Binding-site contacts:
Ligand atom CA contacts residue ASP71 of chain 1.B at 3.7 Å.
Ligand atom CAG contacts residue GLY63 of chain 1.B at 3.8 Å.
Ligand atom CAY contacts residue TRP80 of chain 1.B at 3.7 Å (hydrophobic).
Ligand atom CAK contacts residue ASP54 of chain 1.B at 3.7 Å.
Ligand atom OAE contacts residue ARG65 of chain 1.B at 3.1 Å (salt-bridge).
Ligand atom CAF contacts residue GLU68 of chain 1.B at 3.2 Å.
Ligand atom OAE contacts residue LEU64 of chain 1.B at 3.9 Å.
Ligand atom CA contacts residue CYS66 of chain 1.B at 3.3 Å (hydrophobic).
Ligand atom CAS contacts residue ARG65 of chain 1.B at 3.5 Å.
Ligand atom NBE contacts residue ARG65 of chain 1.B at 3.1 Å (salt-bridge).
Ligand atom CBO contacts residue TRP80 of chain 1.B at 3.5 Å (hydrophobic).
Ligand atom CAB contacts residue ASP71 of chain 1.B at 3.2 Å.
Ligand atom CAA contacts residue TRP67 of chain 1.B at 3.8 Å (hydrophobic).
Ligand atom O contacts residue GLU76 of chain 1.B at 3.4 Å (salt-bridge).
Ligand atom CAQ contacts residue GLY63 of chain 1.B at 3.3 Å.
Ligand atom CAQ contacts residue LEU64 of chain 1.B at 3.4 Å (hydrophobic).
Ligand atom C contacts residue ARG65 of chain 1.B at 3.6 Å.
Ligand atom N contacts residue CYS66 of chain 1.B at 3.3 Å (h-bond).
Ligand atom CAJ contacts residue GLU68 of chain 1.B at 3.2 Å.
Ligand atom CBP contacts residue GLY63 of chain 1.B at 3.6 Å.
Ligand atom O contacts residue TRP80 of chain 1.B at 3.6 Å (h-bond).
Ligand atom CB contacts residue ASP71 of chain 1.B at 3.1 Å.
Ligand atom CAK contacts residue GLY63 of chain 1.B at 3.5 Å.
Ligand atom N contacts residue GLU68 of chain 1.B at 3.5 Å (salt-bridge).
Ligand atom CAZ contacts residue TRP80 of chain 1.B at 3.8 Å (hydrophobic).
Ligand atom CAO contacts residue GLU68 of chain 1.B at 3.8 Å.
Ligand atom N contacts residue ASP71 of chain 1.B at 3.2 Å (salt-bridge).
Ligand atom CBK contacts residue GLY63 of chain 1.B at 3.8 Å.
Ligand atom NBF contacts residue GLY63 of chain 1.B at 3.0 Å (h-bond).
Ligand atom CBJ contacts residue GLU68 of chain 1.B at 3.2 Å.
Ligand atom CAA contacts residue ARG65 of chain 1.B at 3.3 Å.
Ligand atom CB contacts residue ARG65 of chain 1.B at 3.7 Å.
Ligand atom CBB contacts residue GLU68 of chain 1.B at 3.6 Å.
Ligand atom CAP contacts residue GLU68 of chain 1.B at 3.2 Å.
Ligand atom CBR contacts residue ARG65 of chain 1.B at 3.5 Å.
Ligand atom CA contacts residue ARG65 of chain 1.B at 3.3 Å.
Ligand atom CBH contacts residue GLY63 of chain 1.B at 3.8 Å.
Ligand atom CAI contacts residue GLU68 of chain 1.B at 3.7 Å.
Ligand atom CAK contacts residue LEU64 of chain 1.B at 3.4 Å (hydrophobic).
Ligand atom CB contacts residue TRP67 of chain 1.B at 3.9 Å (hydrophobic).

Sequence of chain 1.B:
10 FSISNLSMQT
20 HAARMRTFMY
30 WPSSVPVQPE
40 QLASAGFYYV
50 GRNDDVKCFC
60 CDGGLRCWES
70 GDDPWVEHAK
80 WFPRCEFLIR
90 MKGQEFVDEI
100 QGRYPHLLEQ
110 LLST

A small-molecule ligand and the protein it binds are described below.
Small molecule (SMILES): CC[C@H](NC)C(=O)N[C@@H]1C(=O)N2[C@@H](CC[C@@H]1CCNCc1ccccc1)CC[C@H]2C(=O)NC(c1ccccc1)c1ccccc1